Sequence of chain 1.C:
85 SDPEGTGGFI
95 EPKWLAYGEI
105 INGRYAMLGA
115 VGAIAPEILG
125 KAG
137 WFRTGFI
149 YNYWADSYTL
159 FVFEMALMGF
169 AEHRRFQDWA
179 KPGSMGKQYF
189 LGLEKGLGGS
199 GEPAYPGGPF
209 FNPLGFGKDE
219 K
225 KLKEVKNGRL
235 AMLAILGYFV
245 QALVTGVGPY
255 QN

The protein below binds the small molecule below.
Small molecule (SMILES): OC[C@H]1O[C@](CO)(O[C@H]2O[C@H](CO)[C@@H](O)[C@H](O)[C@H]2O)[C@@H](O)[C@@H]1O

Binding-site contacts:
Ligand atom O4 contacts residue ASP154 of chain 1.C at 3.6 Å (salt-bridge).
Ligand atom O2 contacts residue CLA1 of chain 1.XB at 3.0 Å.
Ligand atom O3 contacts residue CLA1 of chain 1.XB at 3.0 Å.
Ligand atom C4 contacts residue CLA1 of chain 1.XB at 4.3 Å.
Ligand atom C3 contacts residue CLA1 of chain 1.XB at 3.8 Å.
Ligand atom C2 contacts residue CLA1 of chain 1.XB at 3.6 Å.